Binding-site contacts:
Ligand atom C4 contacts residue TYR28 of chain 21.A at 3.3 Å (hydrophobic).
Ligand atom C3 contacts residue LEU24 of chain 21.A at 4.1 Å (hydrophobic).
Ligand atom C4 contacts residue LEU24 of chain 21.A at 4.0 Å (hydrophobic).
Ligand atom C7 contacts residue LEU81 of chain 21.A at 3.8 Å (hydrophobic).
Ligand atom C6 contacts residue SER27 of chain 21.A at 3.2 Å.
Ligand atom C7 contacts residue 2MY1 of chain 4.I at 0.8 Å.
Ligand atom C5 contacts residue 2MY1 of chain 4.I at 2.4 Å.
Ligand atom C7 contacts residue TYR28 of chain 4.A at 4.5 Å (hydrophobic).
Ligand atom C4 contacts residue SER27 of chain 21.A at 4.0 Å.
Ligand atom C8 contacts residue ARG59 of chain 4.A at 3.6 Å.
Ligand atom C1 contacts residue SER27 of chain 21.A at 4.2 Å.
Ligand atom C2 contacts residue LEU81 of chain 4.A at 4.4 Å (hydrophobic).
Ligand atom C6 contacts residue 2MY1 of chain 4.I at 1.6 Å.
Ligand atom C4 contacts residue 2MY1 of chain 4.I at 1.6 Å.
Ligand atom C2 contacts residue 2MY1 of chain 4.I at 0.9 Å.
Ligand atom C5 contacts residue LEU31 of chain 21.A at 4.5 Å (hydrophobic).
Ligand atom C3 contacts residue TYR28 of chain 21.A at 4.1 Å (hydrophobic).
Ligand atom C5 contacts residue TYR28 of chain 21.A at 3.6 Å (hydrophobic).
Ligand atom C8 contacts residue ARG59 of chain 21.A at 3.9 Å.
Ligand atom C2 contacts residue LEU81 of chain 21.A at 4.1 Å (hydrophobic).
Ligand atom O1 contacts residue 2MY1 of chain 4.I at 1.1 Å.
Ligand atom C1 contacts residue 2MY1 of chain 4.I at 1.1 Å.
Ligand atom O1 contacts residue ARG59 of chain 21.A at 3.8 Å.
Ligand atom C7 contacts residue LEU24 of chain 21.A at 4.3 Å (hydrophobic).
Ligand atom C5 contacts residue SER27 of chain 21.A at 3.2 Å.
Ligand atom C7 contacts residue LEU81 of chain 4.A at 4.2 Å (hydrophobic).
Ligand atom C8 contacts residue 2MY1 of chain 4.I at 2.1 Å.
Ligand atom O1 contacts residue ARG59 of chain 4.A at 4.4 Å.
Ligand atom C3 contacts residue LEU81 of chain 4.A at 3.9 Å (hydrophobic).
Ligand atom C8 contacts residue SER27 of chain 21.A at 3.2 Å.
Ligand atom C3 contacts residue LEU81 of chain 21.A at 3.6 Å (hydrophobic).
Ligand atom C3 contacts residue 2MY1 of chain 4.I at 0.8 Å.

Sequence of chain 4.A:
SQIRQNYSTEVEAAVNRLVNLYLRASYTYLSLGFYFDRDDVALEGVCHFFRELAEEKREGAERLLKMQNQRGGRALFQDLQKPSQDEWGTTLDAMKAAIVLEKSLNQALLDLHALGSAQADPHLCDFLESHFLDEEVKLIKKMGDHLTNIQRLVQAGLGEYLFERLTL

A protein and the small-molecule ligand that binds it are described below.
Small molecule (SMILES): Cc1cccc(C)c1O

Sequence of chain 21.A:
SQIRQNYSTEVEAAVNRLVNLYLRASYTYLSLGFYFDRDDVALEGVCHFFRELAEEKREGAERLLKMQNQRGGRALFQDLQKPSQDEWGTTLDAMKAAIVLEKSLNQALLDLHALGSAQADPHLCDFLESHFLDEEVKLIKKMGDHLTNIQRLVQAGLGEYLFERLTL